Binding-site contacts:
Ligand atom N contacts residue PRO480 of chain 1.B at 4.5 Å.
Ligand atom S contacts residue LEU303 of chain 1.B at 4.1 Å.
Ligand atom N contacts residue ARG479 of chain 1.B at 3.3 Å (salt-bridge).
Ligand atom C1 contacts residue VAL299 of chain 1.B at 4.1 Å (hydrophobic).
Ligand atom O contacts residue PRO197 of chain 1.B at 4.3 Å.
Ligand atom C2 contacts residue VAL299 of chain 1.B at 4.1 Å (hydrophobic).
Ligand atom C contacts residue ARG479 of chain 1.B at 4.2 Å.
Ligand atom N1 contacts residue ARG224 of chain 1.B at 4.2 Å.
Ligand atom O contacts residue ARG224 of chain 1.B at 2.8 Å (salt-bridge).
Ligand atom O2 contacts residue ARG224 of chain 1.B at 2.8 Å (salt-bridge).
Ligand atom C contacts residue VAL299 of chain 1.B at 4.3 Å (hydrophobic).
Ligand atom C4 contacts residue GLU302 of chain 1.B at 4.1 Å.
Ligand atom C6 contacts residue PRO197 of chain 1.B at 4.0 Å (hydrophobic).
Ligand atom O2 contacts residue PRO197 of chain 1.B at 4.1 Å.
Ligand atom N1 contacts residue PRO197 of chain 1.B at 4.3 Å.
Ligand atom C contacts residue VAL478 of chain 1.B at 3.4 Å (hydrophobic).
Ligand atom C9 contacts residue PRO480 of chain 1.B at 3.8 Å (hydrophobic).
Ligand atom O2 contacts residue PRO480 of chain 1.B at 3.1 Å.
Ligand atom C2 contacts residue ILE220 of chain 1.B at 3.6 Å (hydrophobic).
Ligand atom C5 contacts residue GLU302 of chain 1.B at 3.7 Å.
Ligand atom C3 contacts residue PRO480 of chain 1.B at 4.3 Å (hydrophobic).
Ligand atom C1 contacts residue PRO480 of chain 1.B at 3.7 Å (hydrophobic).
Ligand atom N contacts residue VAL299 of chain 1.B at 4.2 Å.
Ligand atom C contacts residue PRO480 of chain 1.B at 4.3 Å (hydrophobic).
Ligand atom C1 contacts residue VAL478 of chain 1.B at 3.3 Å (hydrophobic).
Ligand atom S contacts residue ARG224 of chain 1.B at 4.1 Å.
Ligand atom O1 contacts residue LEU303 of chain 1.B at 3.1 Å.
Ligand atom C7 contacts residue PRO197 of chain 1.B at 4.2 Å (hydrophobic).
Ligand atom C8 contacts residue PRO197 of chain 1.B at 3.5 Å (hydrophobic).
Ligand atom O contacts residue LEU303 of chain 1.B at 4.4 Å.
Ligand atom C2 contacts residue PRO480 of chain 1.B at 3.8 Å (hydrophobic).
Ligand atom C contacts residue GLU302 of chain 1.B at 4.3 Å.
Ligand atom C7 contacts residue PRO480 of chain 1.B at 4.3 Å (hydrophobic).
Ligand atom C1 contacts residue ILE220 of chain 1.B at 3.9 Å (hydrophobic).
Ligand atom C6 contacts residue PRO480 of chain 1.B at 3.8 Å (hydrophobic).
Ligand atom C6 contacts residue ARG224 of chain 1.B at 3.7 Å.
Ligand atom O contacts residue LEU419 of chain 1.B at 3.8 Å.
Ligand atom N contacts residue GLU302 of chain 1.B at 4.2 Å.
Ligand atom N contacts residue VAL478 of chain 1.B at 2.8 Å (h-bond).
Ligand atom C2 contacts residue ARG224 of chain 1.B at 4.3 Å.

This protein binds this small molecule.
Small molecule (SMILES): Nc1ccc(S(=O)(=O)NC(=O)C2CC2)cc1

Sequence of chain 1.B:
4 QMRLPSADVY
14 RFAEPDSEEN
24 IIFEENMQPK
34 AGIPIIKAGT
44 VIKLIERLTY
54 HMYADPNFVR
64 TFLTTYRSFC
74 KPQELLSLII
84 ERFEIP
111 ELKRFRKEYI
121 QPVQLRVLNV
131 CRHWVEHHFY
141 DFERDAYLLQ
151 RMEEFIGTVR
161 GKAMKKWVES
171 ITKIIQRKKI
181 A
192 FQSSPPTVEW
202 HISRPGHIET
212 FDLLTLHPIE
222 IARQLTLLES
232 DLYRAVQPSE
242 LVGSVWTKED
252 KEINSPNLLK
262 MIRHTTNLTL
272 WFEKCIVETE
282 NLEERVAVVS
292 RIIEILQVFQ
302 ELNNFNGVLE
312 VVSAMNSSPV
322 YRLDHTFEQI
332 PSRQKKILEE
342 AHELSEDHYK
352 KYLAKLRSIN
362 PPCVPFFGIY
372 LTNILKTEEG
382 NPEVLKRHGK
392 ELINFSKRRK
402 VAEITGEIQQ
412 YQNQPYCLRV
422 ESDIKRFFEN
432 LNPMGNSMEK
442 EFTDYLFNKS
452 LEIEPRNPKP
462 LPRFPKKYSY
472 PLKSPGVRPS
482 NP